The protein below binds the small molecule below.
Small molecule (SMILES): CN(C)c1ccc(C(=C2C=CC(=[N+](C)C)C=C2)c2ccccc2)cc1

Sequence of chain 1.A:
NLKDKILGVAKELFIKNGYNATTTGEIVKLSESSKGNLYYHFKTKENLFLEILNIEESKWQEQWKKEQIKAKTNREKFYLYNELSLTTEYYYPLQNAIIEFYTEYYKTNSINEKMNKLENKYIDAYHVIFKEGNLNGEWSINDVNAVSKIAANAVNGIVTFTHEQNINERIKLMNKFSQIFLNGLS

Binding-site contacts:
Ligand atom C12 contacts residue TYR123 of chain 1.C at 3.4 Å (hydrophobic).
Ligand atom C11 contacts residue TYR123 of chain 1.C at 3.7 Å (hydrophobic).
Ligand atom N3 contacts residue ASN154 of chain 1.C at 3.9 Å.
Ligand atom C5 contacts residue TYR103 of chain 1.C at 3.8 Å (hydrophobic).
Ligand atom C14 contacts residue ASN157 of chain 1.C at 3.5 Å.
Ligand atom C17 contacts residue GLU120 of chain 1.C at 3.3 Å.
Ligand atom N2 contacts residue GLU90 of chain 1.C at 3.4 Å (salt-bridge).
Ligand atom C2 contacts residue ASN157 of chain 1.C at 4.0 Å.
Ligand atom C12 contacts residue GLU90 of chain 1.C at 3.3 Å.
Ligand atom C4 contacts residue PHE162 of chain 1.A at 3.6 Å (hydrophobic).
Ligand atom C23 contacts residue GLU90 of chain 1.C at 3.6 Å.
Ligand atom C22 contacts residue GLU90 of chain 1.C at 3.5 Å.
Ligand atom C24 contacts residue ILE124 of chain 1.C at 3.7 Å (hydrophobic).
Ligand atom C13 contacts residue ASN157 of chain 1.C at 3.1 Å.
Ligand atom C10 contacts residue GLN96 of chain 1.C at 3.7 Å.
Ligand atom C19 contacts residue GLU120 of chain 1.C at 3.9 Å.
Ligand atom C16 contacts residue GLU120 of chain 1.C at 3.4 Å.
Ligand atom C19 contacts residue PHE162 of chain 1.A at 3.9 Å (hydrophobic).
Ligand atom N2 contacts residue TYR123 of chain 1.C at 3.9 Å.
Ligand atom C24 contacts residue GLU120 of chain 1.C at 3.2 Å.
Ligand atom C13 contacts residue GLU90 of chain 1.C at 3.8 Å.
Ligand atom C3 contacts residue PHE162 of chain 1.A at 3.7 Å (hydrophobic).
Ligand atom C19 contacts residue ASN157 of chain 1.C at 3.5 Å.
Ligand atom C6 contacts residue GLN96 of chain 1.C at 3.8 Å.
Ligand atom C8 contacts residue ASN157 of chain 1.C at 3.2 Å.
Ligand atom C25 contacts residue ILE124 of chain 1.C at 3.9 Å (hydrophobic).
Ligand atom C22 contacts residue TYR123 of chain 1.C at 3.8 Å (hydrophobic).
Ligand atom C15 contacts residue GLU120 of chain 1.C at 3.9 Å.
Ligand atom C4 contacts residue TYR103 of chain 1.C at 3.7 Å (hydrophobic).
Ligand atom C7 contacts residue GLN96 of chain 1.C at 3.9 Å.
Ligand atom C8 contacts residue GLU90 of chain 1.C at 3.6 Å.
Ligand atom C25 contacts residue ASN154 of chain 1.C at 3.4 Å.
Ligand atom C11 contacts residue GLU90 of chain 1.C at 3.2 Å.
Ligand atom C25 contacts residue ALA153 of chain 1.C at 3.1 Å (hydrophobic).
Ligand atom C9 contacts residue GLU90 of chain 1.C at 3.4 Å.
Ligand atom C10 contacts residue GLU90 of chain 1.C at 3.3 Å.
Ligand atom C1 contacts residue ASN157 of chain 1.C at 3.3 Å.
Ligand atom C5 contacts residue PHE162 of chain 1.A at 3.9 Å (hydrophobic).
Ligand atom N3 contacts residue GLU120 of chain 1.C at 3.6 Å.
Ligand atom C18 contacts residue GLU120 of chain 1.C at 3.4 Å.

Sequence of chain 1.C:
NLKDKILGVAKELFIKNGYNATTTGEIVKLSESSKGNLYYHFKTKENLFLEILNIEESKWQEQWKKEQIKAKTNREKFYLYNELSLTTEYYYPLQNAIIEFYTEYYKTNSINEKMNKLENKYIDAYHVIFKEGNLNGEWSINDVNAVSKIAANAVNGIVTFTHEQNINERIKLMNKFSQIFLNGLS